The protein below binds the small molecule below.
Small molecule (SMILES): CC(=O)N[C@@H]1[C@@H](O)[C@H](O)[C@@H](CO)O[C@H]1O

Sequence of chain 1.A:
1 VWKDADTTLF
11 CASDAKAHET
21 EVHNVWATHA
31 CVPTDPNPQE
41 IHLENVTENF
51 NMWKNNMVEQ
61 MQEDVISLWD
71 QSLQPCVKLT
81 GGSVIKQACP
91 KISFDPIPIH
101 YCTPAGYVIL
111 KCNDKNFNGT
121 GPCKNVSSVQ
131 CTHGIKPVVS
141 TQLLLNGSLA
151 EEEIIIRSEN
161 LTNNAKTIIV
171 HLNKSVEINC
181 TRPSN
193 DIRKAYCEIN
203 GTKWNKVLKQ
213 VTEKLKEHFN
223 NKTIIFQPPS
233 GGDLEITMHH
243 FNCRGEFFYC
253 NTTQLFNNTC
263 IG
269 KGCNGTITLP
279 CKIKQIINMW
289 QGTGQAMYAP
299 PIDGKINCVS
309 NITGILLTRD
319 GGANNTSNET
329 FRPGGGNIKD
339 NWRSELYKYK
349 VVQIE

Binding-site contacts:
Ligand atom O6 contacts residue CYS271 of chain 1.A at 4.0 Å.
Ligand atom C5 contacts residue ASN259 of chain 1.A at 3.7 Å.
Ligand atom C1 contacts residue CYS262 of chain 1.A at 4.3 Å (hydrophobic).
Ligand atom N2 contacts residue ASN259 of chain 1.A at 2.8 Å (h-bond).
Ligand atom C4 contacts residue ASN259 of chain 1.A at 4.2 Å.
Ligand atom O5 contacts residue THR261 of chain 1.A at 4.3 Å.
Ligand atom O6 contacts residue GLY270 of chain 1.A at 4.0 Å.
Ligand atom O5 contacts residue ASN259 of chain 1.A at 2.4 Å (h-bond).
Ligand atom O7 contacts residue ASN259 of chain 1.A at 4.2 Å.
Ligand atom C1 contacts residue THR261 of chain 1.A at 4.1 Å.
Ligand atom O5 contacts residue CYS271 of chain 1.A at 3.8 Å.
Ligand atom O7 contacts residue THR255 of chain 1.A at 4.0 Å.
Ligand atom C3 contacts residue ASN259 of chain 1.A at 3.8 Å.
Ligand atom C7 contacts residue GLN256 of chain 1.A at 4.2 Å.
Ligand atom C5 contacts residue THR261 of chain 1.A at 4.3 Å.
Ligand atom C7 contacts residue ASN259 of chain 1.A at 3.4 Å.
Ligand atom O7 contacts residue GLN256 of chain 1.A at 3.9 Å.
Ligand atom C6 contacts residue LYS269 of chain 1.A at 4.3 Å.
Ligand atom C8 contacts residue GLN256 of chain 1.A at 3.5 Å.
Ligand atom C6 contacts residue CYS271 of chain 1.A at 3.5 Å (hydrophobic).
Ligand atom C8 contacts residue ASN259 of chain 1.A at 3.6 Å.
Ligand atom O5 contacts residue CYS262 of chain 1.A at 3.6 Å.
Ligand atom C2 contacts residue ASN259 of chain 1.A at 2.4 Å.
Ligand atom C1 contacts residue ASN259 of chain 1.A at 1.4 Å.
Ligand atom C5 contacts residue CYS271 of chain 1.A at 4.2 Å (hydrophobic).